Binding-site contacts:
Ligand atom C6 contacts residue VAL170 of chain 1.B at 3.6 Å (hydrophobic).
Ligand atom PA contacts residue GLY35 of chain 1.B at 3.6 Å.
Ligand atom O2G contacts residue THR55 of chain 1.B at 2.7 Å (h-bond).
Ligand atom O6 contacts residue ASP138 of chain 1.B at 3.5 Å (salt-bridge).
Ligand atom S1G contacts residue TYR52 of chain 1.B at 3.1 Å (h-bond).
Ligand atom C2 contacts residue ASP138 of chain 1.B at 3.6 Å.
Ligand atom O2B contacts residue THR37 of chain 1.B at 3.0 Å (h-bond).
Ligand atom S1G contacts residue ALA33 of chain 1.B at 3.6 Å.
Ligand atom O3B contacts residue MG1 of chain 1.F at 3.5 Å.
Ligand atom O4' contacts residue LYS136 of chain 1.B at 3.1 Å (salt-bridge).
Ligand atom PB contacts residue MG1 of chain 1.F at 3.3 Å.
Ligand atom N1 contacts residue ASP138 of chain 1.B at 2.8 Å (salt-bridge).
Ligand atom O1A contacts residue THR37 of chain 1.B at 3.3 Å (h-bond).
Ligand atom O1A contacts residue GLY35 of chain 1.B at 3.1 Å.
Ligand atom C6 contacts residue ASP138 of chain 1.B at 3.6 Å.
Ligand atom N2 contacts residue ASP138 of chain 1.B at 2.9 Å (salt-bridge).
Ligand atom O1A contacts residue CYS38 of chain 1.B at 2.8 Å (h-bond).
Ligand atom O3A contacts residue GLY35 of chain 1.B at 3.1 Å (h-bond).
Ligand atom O6 contacts residue VAL170 of chain 1.B at 3.5 Å (h-bond).
Ligand atom O1A contacts residue LYS36 of chain 1.B at 3.6 Å.
Ligand atom O2B contacts residue MG1 of chain 1.F at 2.2 Å.
Ligand atom O2B contacts residue LYS36 of chain 1.B at 3.6 Å.
Ligand atom PG contacts residue MG1 of chain 1.F at 3.3 Å.
Ligand atom N2 contacts residue LEU139 of chain 1.B at 3.3 Å.
Ligand atom O3B contacts residue ALA33 of chain 1.B at 3.0 Å (h-bond).
Ligand atom O2G contacts residue PRO54 of chain 1.B at 3.6 Å.
Ligand atom O1B contacts residue VAL34 of chain 1.B at 3.4 Å (h-bond).
Ligand atom O2A contacts residue TYR52 of chain 1.B at 3.4 Å.
Ligand atom N1 contacts residue VAL170 of chain 1.B at 3.5 Å.
Ligand atom C2 contacts residue VAL170 of chain 1.B at 3.5 Å (hydrophobic).
Ligand atom O6 contacts residue SER169 of chain 1.B at 2.9 Å (h-bond).
Ligand atom O6 contacts residue SER168 of chain 1.B at 3.5 Å (h-bond).
Ligand atom O1B contacts residue LYS36 of chain 1.B at 2.8 Å (salt-bridge).
Ligand atom C8 contacts residue CYS38 of chain 1.B at 3.5 Å (hydrophobic).
Ligand atom O1B contacts residue GLY35 of chain 1.B at 3.1 Å (h-bond).
Ligand atom O2G contacts residue MG1 of chain 1.F at 2.2 Å.
Ligand atom O3G contacts residue LYS36 of chain 1.B at 2.8 Å (salt-bridge).
Ligand atom O3A contacts residue ALA33 of chain 1.B at 3.5 Å.
Ligand atom O6 contacts residue LYS136 of chain 1.B at 3.5 Å.
Ligand atom O3G contacts residue GLY80 of chain 1.B at 2.8 Å (h-bond).

Sequence of chain 1.B:
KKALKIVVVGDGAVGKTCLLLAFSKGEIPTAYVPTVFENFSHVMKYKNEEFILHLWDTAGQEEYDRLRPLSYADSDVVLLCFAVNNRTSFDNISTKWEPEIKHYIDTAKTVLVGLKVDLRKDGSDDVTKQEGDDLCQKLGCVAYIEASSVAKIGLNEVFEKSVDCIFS

A small-molecule ligand and the protein it binds are described below.
Small molecule (SMILES): Nc1nc2c(ncn2[C@@H]2O[C@H](CO[P](=O)(O)O[P](=O)(O)OP(O)(O)=S)[C@@H](O)[C@H]2O)c(=O)[nH]1